Binding-site contacts:
Ligand atom C3 contacts residue HIS525 of chain 1.A at 3.6 Å.
Ligand atom C4 contacts residue VAL499 of chain 1.A at 3.8 Å (hydrophobic).
Ligand atom C2 contacts residue TYR384 of chain 1.A at 4.2 Å (hydrophobic).
Ligand atom C7 contacts residue MET420 of chain 1.A at 4.0 Å (hydrophobic).
Ligand atom C3 contacts residue ASP336 of chain 1.A at 4.4 Å.
Ligand atom C1 contacts residue PHE268 of chain 1.A at 3.9 Å (hydrophobic).
Ligand atom N11 contacts residue MET420 of chain 1.A at 3.9 Å.
Ligand atom C5 contacts residue HIS525 of chain 1.A at 3.7 Å.
Ligand atom N10 contacts residue VAL499 of chain 1.A at 4.2 Å.
Ligand atom C7 contacts residue HIS525 of chain 1.A at 4.3 Å.
Ligand atom S8 contacts residue MET420 of chain 1.A at 3.5 Å.
Ligand atom C6 contacts residue TRP526 of chain 1.A at 3.9 Å (hydrophobic).
Ligand atom C1 contacts residue HIS525 of chain 1.A at 4.5 Å.
Ligand atom C3 contacts residue TYR384 of chain 1.A at 3.8 Å (hydrophobic).
Ligand atom N11 contacts residue LEU418 of chain 1.A at 4.2 Å.
Ligand atom C6 contacts residue MET420 of chain 1.A at 3.7 Å (hydrophobic).
Ligand atom C5 contacts residue MET420 of chain 1.A at 4.0 Å (hydrophobic).
Ligand atom C1 contacts residue TYR384 of chain 1.A at 3.7 Å (hydrophobic).
Ligand atom N11 contacts residue VAL417 of chain 1.A at 3.7 Å.
Ligand atom C9 contacts residue MET420 of chain 1.A at 3.5 Å (hydrophobic).
Ligand atom C4 contacts residue HIS525 of chain 1.A at 3.5 Å.
Ligand atom N10 contacts residue HIS525 of chain 1.A at 3.6 Å.
Ligand atom C1 contacts residue ASP336 of chain 1.A at 4.5 Å.
Ligand atom C9 contacts residue HIS525 of chain 1.A at 4.3 Å.
Ligand atom S8 contacts residue LEU409 of chain 1.A at 4.2 Å.
Ligand atom C6 contacts residue HIS525 of chain 1.A at 4.2 Å.
Ligand atom C5 contacts residue VAL499 of chain 1.A at 4.2 Å (hydrophobic).
Ligand atom C1 contacts residue TYR467 of chain 1.A at 3.6 Å (hydrophobic).
Ligand atom C7 contacts residue LEU409 of chain 1.A at 4.3 Å (hydrophobic).
Ligand atom C7 contacts residue TRP526 of chain 1.A at 3.9 Å (hydrophobic).
Ligand atom C2 contacts residue HIS525 of chain 1.A at 4.0 Å.
Ligand atom N10 contacts residue MET420 of chain 1.A at 3.8 Å.
Ligand atom S8 contacts residue TRP526 of chain 1.A at 3.9 Å.

This small molecule binds to this protein.
Small molecule (SMILES): Cc1ccc2nc(N)sc2c1

Sequence of chain 1.A:
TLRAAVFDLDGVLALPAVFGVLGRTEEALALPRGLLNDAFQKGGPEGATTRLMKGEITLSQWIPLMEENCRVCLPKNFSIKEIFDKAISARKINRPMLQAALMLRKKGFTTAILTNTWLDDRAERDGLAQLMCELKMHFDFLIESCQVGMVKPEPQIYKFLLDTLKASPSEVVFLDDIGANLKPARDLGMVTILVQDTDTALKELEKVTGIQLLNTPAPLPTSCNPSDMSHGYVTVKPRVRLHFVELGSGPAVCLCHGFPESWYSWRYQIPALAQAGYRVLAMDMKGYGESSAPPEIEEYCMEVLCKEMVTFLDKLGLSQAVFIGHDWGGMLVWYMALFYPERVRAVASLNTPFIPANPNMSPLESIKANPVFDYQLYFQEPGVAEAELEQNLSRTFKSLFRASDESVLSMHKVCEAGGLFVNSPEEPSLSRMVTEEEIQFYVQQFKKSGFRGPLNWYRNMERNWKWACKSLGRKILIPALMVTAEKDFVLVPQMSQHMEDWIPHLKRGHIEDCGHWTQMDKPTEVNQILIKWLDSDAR